Sequence of chain 1.A:
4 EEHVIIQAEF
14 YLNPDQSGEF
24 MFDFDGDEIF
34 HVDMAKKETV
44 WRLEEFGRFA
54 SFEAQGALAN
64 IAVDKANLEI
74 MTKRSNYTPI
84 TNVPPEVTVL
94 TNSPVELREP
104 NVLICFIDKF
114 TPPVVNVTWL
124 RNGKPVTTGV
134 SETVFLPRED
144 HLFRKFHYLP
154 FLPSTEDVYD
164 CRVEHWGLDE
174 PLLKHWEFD

This small molecule binds to this protein.
Small molecule (SMILES): CC[C@H](C)[C@@H](C=O)NC(=O)[C@H](CO)NC(=O)[C@@H](NC(=O)CNC(=O)[C@H](CC(C)C)NC(=O)[C@@H](NC(=O)[C@@H](NC(=O)[C@H](CO)NC(=O)[C@H](CC(C)C)NC(=O)[C@H](CCSC)NC(=O)[C@H](CC(N)=O)NC(=O)[C@H](Cc1ccccc1)NC(=O)[C@H](CCSC)NC(=O)CNC(=O)[C@@H](N)CCSC)[C@@H](C)O)C(C)C)C(C)C

Binding-site contacts:
Ligand atom N contacts residue ASP58 of chain 1.B at 3.2 Å (salt-bridge).
Ligand atom CG2 contacts residue ASP67 of chain 1.A at 2.9 Å.
Ligand atom CG2 contacts residue TYR61 of chain 1.B at 3.4 Å (hydrophobic).
Ligand atom CD1 contacts residue ASN70 of chain 1.A at 3.2 Å.
Ligand atom O contacts residue GLN10 of chain 1.A at 3.0 Å (h-bond).
Ligand atom OG1 contacts residue ASN63 of chain 1.A at 3.2 Å.
Ligand atom CG2 contacts residue PRO57 of chain 1.B at 3.3 Å (hydrophobic).
Ligand atom CG2 contacts residue ASP58 of chain 1.B at 3.5 Å.
Ligand atom OG1 contacts residue ASP67 of chain 1.A at 3.3 Å (salt-bridge).
Ligand atom OG1 contacts residue GLU12 of chain 1.A at 3.3 Å (salt-bridge).
Ligand atom O contacts residue ASN83 of chain 1.B at 3.3 Å (h-bond).
Ligand atom ND2 contacts residue THR78 of chain 1.B at 3.1 Å (h-bond).
Ligand atom N contacts residue SER54 of chain 1.A at 2.9 Å (h-bond).
Ligand atom O contacts residue ASN63 of chain 1.A at 3.0 Å (h-bond).
Ligand atom CE contacts residue ALA53 of chain 1.A at 3.3 Å (hydrophobic).
Ligand atom CA contacts residue SER54 of chain 1.A at 3.3 Å.
Ligand atom CE contacts residue GLY59 of chain 1.A at 3.1 Å.
Ligand atom CD1 contacts residue LYS76 of chain 1.A at 3.2 Å.
Ligand atom O contacts residue ARG72 of chain 1.B at 3.1 Å (salt-bridge).
Ligand atom CG2 contacts residue LEU12 of chain 1.B at 3.4 Å (hydrophobic).
Ligand atom CD1 contacts residue PHE14 of chain 1.B at 3.3 Å (hydrophobic).
Ligand atom N contacts residue ASN83 of chain 1.B at 2.9 Å (h-bond).
Ligand atom OD1 contacts residue HIS82 of chain 1.B at 3.5 Å (h-bond).
Ligand atom CB contacts residue ASP67 of chain 1.A at 3.4 Å.
Ligand atom O contacts residue ALA53 of chain 1.A at 3.4 Å.
Ligand atom O contacts residue ARG77 of chain 1.A at 2.9 Å (salt-bridge).
Ligand atom O contacts residue PHE25 of chain 1.A at 3.4 Å.
Ligand atom CD1 contacts residue TYR79 of chain 1.B at 3.4 Å (hydrophobic).
Ligand atom N contacts residue ASN63 of chain 1.A at 3.2 Å (h-bond).
Ligand atom O contacts residue HIS82 of chain 1.B at 2.7 Å (h-bond).
Ligand atom CE1 contacts residue VAL86 of chain 1.B at 3.5 Å (hydrophobic).
Ligand atom O contacts residue TRP62 of chain 1.B at 3.0 Å (h-bond).
Ligand atom CA contacts residue ASN70 of chain 1.A at 3.2 Å.
Ligand atom O contacts residue SER54 of chain 1.A at 3.0 Å (h-bond).
Ligand atom O contacts residue ASN70 of chain 1.A at 3.2 Å (h-bond).
Ligand atom CA contacts residue ASN63 of chain 1.A at 3.4 Å.
Ligand atom N contacts residue GLN10 of chain 1.A at 3.0 Å (h-bond).
Ligand atom CD2 contacts residue GLN71 of chain 1.B at 3.5 Å.
Ligand atom N contacts residue ASN70 of chain 1.A at 2.5 Å (h-bond).
Ligand atom O contacts residue ILE73 of chain 1.A at 3.2 Å.

Sequence of chain 1.B:
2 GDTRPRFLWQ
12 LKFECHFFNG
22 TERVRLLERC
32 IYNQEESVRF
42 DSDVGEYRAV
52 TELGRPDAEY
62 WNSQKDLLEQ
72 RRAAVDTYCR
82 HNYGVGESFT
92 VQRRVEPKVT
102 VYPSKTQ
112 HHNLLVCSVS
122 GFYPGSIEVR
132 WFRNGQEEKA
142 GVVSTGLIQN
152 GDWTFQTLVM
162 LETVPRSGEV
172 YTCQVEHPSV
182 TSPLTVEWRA